Sequence of chain 1.A:
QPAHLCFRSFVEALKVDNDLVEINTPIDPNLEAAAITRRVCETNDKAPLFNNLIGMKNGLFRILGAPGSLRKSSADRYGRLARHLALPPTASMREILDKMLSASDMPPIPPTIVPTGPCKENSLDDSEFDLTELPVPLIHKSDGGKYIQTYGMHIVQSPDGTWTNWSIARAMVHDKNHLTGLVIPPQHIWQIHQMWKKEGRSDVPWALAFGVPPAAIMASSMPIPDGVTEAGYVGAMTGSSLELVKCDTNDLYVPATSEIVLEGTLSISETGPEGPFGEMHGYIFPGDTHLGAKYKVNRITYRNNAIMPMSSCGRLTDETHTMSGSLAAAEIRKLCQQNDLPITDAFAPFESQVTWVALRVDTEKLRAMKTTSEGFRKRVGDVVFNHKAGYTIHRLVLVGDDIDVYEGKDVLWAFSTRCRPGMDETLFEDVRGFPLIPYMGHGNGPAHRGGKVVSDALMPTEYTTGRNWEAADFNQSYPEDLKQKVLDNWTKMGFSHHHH

Binding-site contacts:
Ligand atom O12 contacts residue PHE279 of chain 1.A at 3.6 Å.
Ligand atom C01 contacts residue BYN1 of chain 1.E at 3.3 Å.
Ligand atom C07 contacts residue LEU438 of chain 1.A at 2.6 Å (hydrophobic).
Ligand atom C03 contacts residue BYN1 of chain 1.E at 3.6 Å.
Ligand atom C07 contacts residue BYN1 of chain 1.E at 2.2 Å.
Ligand atom C10 contacts residue BYN1 of chain 1.E at 1.7 Å.
Ligand atom C02 contacts residue BYN1 of chain 1.E at 3.4 Å.
Ligand atom C10 contacts residue GLU281 of chain 1.A at 3.8 Å.
Ligand atom C08 contacts residue LEU438 of chain 1.A at 2.9 Å (hydrophobic).
Ligand atom C06 contacts residue LEU438 of chain 1.A at 3.9 Å (hydrophobic).
Ligand atom C01 contacts residue PHE436 of chain 1.A at 3.6 Å (hydrophobic).
Ligand atom C10 contacts residue ARG172 of chain 1.A at 3.9 Å.
Ligand atom C02 contacts residue PHE436 of chain 1.A at 3.5 Å (hydrophobic).
Ligand atom C05 contacts residue BYN1 of chain 1.E at 3.1 Å.
Ligand atom C03 contacts residue MET282 of chain 1.A at 3.9 Å (hydrophobic).
Ligand atom C05 contacts residue LEU438 of chain 1.A at 3.2 Å (hydrophobic).
Ligand atom N09 contacts residue MET282 of chain 1.A at 3.4 Å (h-bond).
Ligand atom O12 contacts residue BYN1 of chain 1.E at 2.0 Å (h-bond).
Ligand atom C04 contacts residue BYN1 of chain 1.E at 3.1 Å.
Ligand atom C01 contacts residue TYR393 of chain 1.A at 4.0 Å (hydrophobic).
Ligand atom C04 contacts residue PHE436 of chain 1.A at 3.9 Å (hydrophobic).
Ligand atom C06 contacts residue BYN1 of chain 1.E at 3.2 Å.
Ligand atom C08 contacts residue BYN1 of chain 1.E at 1.6 Å.
Ligand atom C07 contacts residue LEU184 of chain 1.A at 3.9 Å (hydrophobic).
Ligand atom O12 contacts residue ARG172 of chain 1.A at 3.0 Å (salt-bridge).
Ligand atom C10 contacts residue LEU438 of chain 1.A at 3.5 Å (hydrophobic).
Ligand atom O12 contacts residue LEU438 of chain 1.A at 4.0 Å.
Ligand atom N09 contacts residue BYN1 of chain 1.E at 2.3 Å (h-bond).
Ligand atom N09 contacts residue LEU438 of chain 1.A at 3.7 Å.
Ligand atom C03 contacts residue PHE436 of chain 1.A at 3.6 Å (hydrophobic).
Ligand atom C04 contacts residue MET282 of chain 1.A at 3.9 Å (hydrophobic).
Ligand atom C01 contacts residue GLN189 of chain 1.A at 3.7 Å.
Ligand atom C02 contacts residue GLN189 of chain 1.A at 3.8 Å.
Ligand atom O12 contacts residue GLU281 of chain 1.A at 3.6 Å.
Ligand atom O11 contacts residue MET282 of chain 1.A at 2.9 Å (h-bond).
Ligand atom C04 contacts residue LEU438 of chain 1.A at 3.9 Å (hydrophobic).
Ligand atom C06 contacts residue PHE436 of chain 1.A at 3.8 Å (hydrophobic).
Ligand atom O11 contacts residue BYN1 of chain 1.E at 2.7 Å (h-bond).
Ligand atom C02 contacts residue THR394 of chain 1.A at 4.0 Å.
Ligand atom O11 contacts residue GLU281 of chain 1.A at 3.5 Å.

A small-molecule ligand and the protein it binds are described below.
Small molecule (SMILES): O=C(O)c1cc2ccccc2[nH]1